Binding-site contacts:
Ligand atom C5 contacts residue MET50 of chain 1.A at 3.5 Å (hydrophobic).
Ligand atom O1A contacts residue SER106 of chain 1.A at 3.0 Å.
Ligand atom O1B contacts residue SER107 of chain 1.A at 3.3 Å (h-bond).
Ligand atom O2G contacts residue LYS101 of chain 1.A at 3.4 Å (salt-bridge).
Ligand atom O3A contacts residue LYS101 of chain 1.A at 3.5 Å (salt-bridge).
Ligand atom C6 contacts residue SER48 of chain 1.A at 3.7 Å.
Ligand atom O2G contacts residue GLY103 of chain 1.A at 3.4 Å.
Ligand atom N7 contacts residue SER106 of chain 1.A at 2.6 Å (h-bond).
Ligand atom O5' contacts residue SER107 of chain 1.A at 3.4 Å.
Ligand atom O1G contacts residue PMV1 of chain 1.B at 3.4 Å (h-bond).
Ligand atom N6 contacts residue MET34 of chain 1.A at 3.3 Å.
Ligand atom PG contacts residue SER213 of chain 1.A at 3.5 Å.
Ligand atom O2A contacts residue LYS101 of chain 1.A at 3.7 Å.
Ligand atom O1G contacts residue MG1 of chain 1.D at 2.3 Å.
Ligand atom O4' contacts residue SER107 of chain 1.A at 3.5 Å.
Ligand atom O1A contacts residue SER107 of chain 1.A at 3.7 Å.
Ligand atom O3G contacts residue GLY105 of chain 1.A at 3.2 Å.
Ligand atom C4 contacts residue MET50 of chain 1.A at 3.6 Å (hydrophobic).
Ligand atom C5 contacts residue SER106 of chain 1.A at 3.7 Å.
Ligand atom O1G contacts residue LYS101 of chain 1.A at 2.8 Å (salt-bridge).
Ligand atom O2B contacts residue GLY105 of chain 1.A at 3.4 Å.
Ligand atom PG contacts residue LYS101 of chain 1.A at 3.2 Å.
Ligand atom O3G contacts residue LYS9 of chain 1.A at 3.3 Å (salt-bridge).
Ligand atom PG contacts residue MG1 of chain 1.D at 3.7 Å.
Ligand atom O1G contacts residue SER213 of chain 1.A at 3.5 Å (h-bond).
Ligand atom C2 contacts residue PHE51 of chain 1.A at 3.6 Å (hydrophobic).
Ligand atom PG contacts residue PMV1 of chain 1.B at 3.6 Å.
Ligand atom N3B contacts residue SER213 of chain 1.A at 2.8 Å (h-bond).
Ligand atom O2G contacts residue GLY105 of chain 1.A at 3.1 Å (h-bond).
Ligand atom O1G contacts residue ASP297 of chain 1.A at 3.0 Å (salt-bridge).
Ligand atom N1 contacts residue SER48 of chain 1.A at 2.7 Å (h-bond).
Ligand atom C6 contacts residue MET50 of chain 1.A at 3.7 Å (hydrophobic).
Ligand atom N3B contacts residue LYS101 of chain 1.A at 3.2 Å (salt-bridge).
Ligand atom O2B contacts residue SER107 of chain 1.A at 3.1 Å (h-bond).
Ligand atom O3G contacts residue PMV1 of chain 1.B at 2.7 Å (h-bond).
Ligand atom C8 contacts residue SER106 of chain 1.A at 3.4 Å.
Ligand atom O1G contacts residue GLY103 of chain 1.A at 3.4 Å (h-bond).
Ligand atom C2 contacts residue SER48 of chain 1.A at 3.5 Å.
Ligand atom O2B contacts residue SER106 of chain 1.A at 3.3 Å (h-bond).
Ligand atom PB contacts residue SER107 of chain 1.A at 3.7 Å.

This small molecule binds to this protein.
Small molecule (SMILES): Nc1ncnc2c1ncn2[C@@H]1O[C@H](CO[P](=O)(O)O[P](=O)(O)NP(=O)(O)O)[C@@H](O)[C@H]1O

Sequence of chain 1.A:
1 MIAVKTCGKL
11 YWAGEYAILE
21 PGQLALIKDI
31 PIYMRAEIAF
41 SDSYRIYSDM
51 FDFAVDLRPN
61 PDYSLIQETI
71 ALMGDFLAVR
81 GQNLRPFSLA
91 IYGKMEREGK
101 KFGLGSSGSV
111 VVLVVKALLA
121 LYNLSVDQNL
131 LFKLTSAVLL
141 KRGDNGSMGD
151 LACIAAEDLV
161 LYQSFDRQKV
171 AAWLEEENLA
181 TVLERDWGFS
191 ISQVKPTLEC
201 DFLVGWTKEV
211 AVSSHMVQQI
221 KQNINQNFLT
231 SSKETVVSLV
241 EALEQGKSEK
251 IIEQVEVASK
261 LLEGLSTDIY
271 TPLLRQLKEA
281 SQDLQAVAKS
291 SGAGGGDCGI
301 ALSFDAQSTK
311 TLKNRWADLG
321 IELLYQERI